Binding-site contacts:
Ligand atom N4 contacts residue ARG170 of chain 17.A at 0.6 Å (salt-bridge).
Ligand atom C5 contacts residue ASP497 of chain 18.A at 3.1 Å.
Ligand atom N7 contacts residue GLN499 of chain 18.A at 2.8 Å (h-bond).
Ligand atom OP1 contacts residue PRO289 of chain 18.A at 3.2 Å.
Ligand atom C2 contacts residue ASP399 of chain 18.A at 3.1 Å.
Ligand atom N1 contacts residue PRO545 of chain 17.A at 3.2 Å.
Ligand atom C4 contacts residue ASN491 of chain 17.A at 2.5 Å.
Ligand atom O3' contacts residue VAL492 of chain 17.A at 3.2 Å.
Ligand atom N1 contacts residue ASP401 of chain 18.A at 2.6 Å (salt-bridge).
Ligand atom N4 contacts residue ASN491 of chain 17.A at 2.7 Å (h-bond).
Ligand atom O3' contacts residue LYS178 of chain 17.A at 2.9 Å.
Ligand atom N2 contacts residue ASP401 of chain 18.A at 2.8 Å (salt-bridge).
Ligand atom N2 contacts residue SER403 of chain 18.A at 3.0 Å (h-bond).
Ligand atom OP2 contacts residue SER287 of chain 18.A at 2.9 Å.
Ligand atom OP1 contacts residue PRO501 of chain 18.A at 3.1 Å.
Ligand atom O6 contacts residue ASP401 of chain 18.A at 2.7 Å (salt-bridge).
Ligand atom O3' contacts residue PRO289 of chain 18.A at 3.1 Å.
Ligand atom O4' contacts residue GLN499 of chain 18.A at 3.0 Å (h-bond).
Ligand atom N4 contacts residue DG2 of chain 18.B at 2.9 Å (h-bond).
Ligand atom C5 contacts residue ASN491 of chain 17.A at 2.3 Å.
Ligand atom OP2 contacts residue ASN491 of chain 17.A at 2.9 Å.
Ligand atom N6 contacts residue SER555 of chain 17.A at 3.1 Å.
Ligand atom O4' contacts residue THR558 of chain 17.A at 3.1 Å.
Ligand atom O2 contacts residue LYS559 of chain 17.A at 2.8 Å (salt-bridge).
Ligand atom C5 contacts residue ARG170 of chain 17.A at 2.4 Å.
Ligand atom C2 contacts residue MET398 of chain 18.A at 2.7 Å (hydrophobic).
Ligand atom C2 contacts residue ASP401 of chain 18.A at 3.1 Å.
Ligand atom N6 contacts residue GLN410 of chain 17.A at 2.7 Å (h-bond).
Ligand atom C6 contacts residue ASN491 of chain 17.A at 3.1 Å.
Ligand atom O2 contacts residue THR558 of chain 17.A at 2.7 Å (h-bond).
Ligand atom OP1 contacts residue GLY284 of chain 18.A at 3.0 Å.
Ligand atom N3 contacts residue ARG170 of chain 17.A at 2.0 Å (salt-bridge).
Ligand atom OP2 contacts residue VAL492 of chain 17.A at 2.5 Å (h-bond).
Ligand atom C4 contacts residue ASP497 of chain 18.A at 3.1 Å.
Ligand atom O2 contacts residue DG2 of chain 18.B at 2.8 Å (h-bond).
Ligand atom C4 contacts residue ARG170 of chain 17.A at 1.2 Å.
Ligand atom O2 contacts residue PRO171 of chain 17.A at 3.0 Å (h-bond).
Ligand atom N1 contacts residue MET398 of chain 18.A at 3.0 Å.
Ligand atom N7 contacts residue THR498 of chain 18.A at 3.1 Å.
Ligand atom N3 contacts residue DG2 of chain 18.B at 2.9 Å (h-bond).

Sequence of chain 18.A:
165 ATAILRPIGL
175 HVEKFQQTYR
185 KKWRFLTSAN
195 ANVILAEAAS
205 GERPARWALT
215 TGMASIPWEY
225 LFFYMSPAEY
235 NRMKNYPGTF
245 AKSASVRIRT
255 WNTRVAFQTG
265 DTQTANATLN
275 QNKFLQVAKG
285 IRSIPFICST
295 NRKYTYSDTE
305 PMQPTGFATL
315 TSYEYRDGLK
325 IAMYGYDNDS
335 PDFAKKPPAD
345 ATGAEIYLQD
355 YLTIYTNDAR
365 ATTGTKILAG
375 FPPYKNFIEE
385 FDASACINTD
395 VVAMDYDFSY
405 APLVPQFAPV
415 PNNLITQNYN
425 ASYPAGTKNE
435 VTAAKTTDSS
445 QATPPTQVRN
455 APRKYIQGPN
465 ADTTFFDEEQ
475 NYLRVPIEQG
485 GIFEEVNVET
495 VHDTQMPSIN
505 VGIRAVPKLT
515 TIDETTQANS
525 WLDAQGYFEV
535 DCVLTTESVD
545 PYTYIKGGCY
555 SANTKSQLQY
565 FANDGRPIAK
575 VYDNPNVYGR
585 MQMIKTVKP

A small-molecule ligand and the protein it binds are described below.
Small molecule (SMILES): N=c1ccn([C@H]2C[C@H](O[P](=O)(O)OC[C@H]3O[C@@H](n4cnc5c(N)ncnc54)C[C@@H]3O[P](=O)(O)OC[C@H]3O[C@@H](n4cnc5c(=O)nc(N)[nH]c54)C[C@@H]3O[P](=O)(O)OC[C@H]3O[C@@H](n4cnc5c(=O)nc(N)[nH]c54)C[C@@H]3O[P](=O)(O)OC[C@H]3O[C@@H](n4ccc(N)nc4=O)C[C@@H]3O[P](=O)(O)OC[C@H]3O[C@@H](n4ccc(N)nc4=O)C[C@@H]3O[P](=O)(O)OC[C@H]3O[C@@H](n4cnc5c(N)ncnc54)C[C@@H]3O[P](=O)(O)OC[C@H]3O[C@@H](n4cnc5c(N)ncnc54)C[C@@H]3O)[C@@H](COP(=O)=O)O2)c(=O)[nH]1

Sequence of chain 17.A:
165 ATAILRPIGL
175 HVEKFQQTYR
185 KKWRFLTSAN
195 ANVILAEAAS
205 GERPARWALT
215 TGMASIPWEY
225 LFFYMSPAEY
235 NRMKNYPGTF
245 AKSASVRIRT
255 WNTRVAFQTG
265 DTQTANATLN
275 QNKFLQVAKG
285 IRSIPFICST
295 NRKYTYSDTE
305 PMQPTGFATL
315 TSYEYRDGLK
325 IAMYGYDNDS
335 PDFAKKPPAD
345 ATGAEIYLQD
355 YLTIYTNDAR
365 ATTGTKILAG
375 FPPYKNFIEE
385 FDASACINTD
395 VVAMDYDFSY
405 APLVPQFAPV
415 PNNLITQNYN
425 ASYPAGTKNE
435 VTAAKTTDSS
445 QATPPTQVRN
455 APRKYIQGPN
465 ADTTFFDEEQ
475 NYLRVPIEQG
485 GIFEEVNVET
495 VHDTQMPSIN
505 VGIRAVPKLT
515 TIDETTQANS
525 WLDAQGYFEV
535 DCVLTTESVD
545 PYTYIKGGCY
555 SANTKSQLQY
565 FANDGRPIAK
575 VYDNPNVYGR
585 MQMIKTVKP